Binding-site contacts:
Ligand atom O7 contacts residue HIS276 of chain 1.C at 3.8 Å.
Ligand atom C3 contacts residue ASP130 of chain 1.C at 4.0 Å.
Ligand atom O8 contacts residue MSE183 of chain 1.C at 3.8 Å.
Ligand atom O11 contacts residue HIS276 of chain 1.C at 3.5 Å.
Ligand atom O11 contacts residue ASN308 of chain 1.C at 3.4 Å (h-bond).
Ligand atom O7 contacts residue HIS279 of chain 1.C at 3.3 Å (h-bond).
Ligand atom CM6 contacts residue PHE179 of chain 1.C at 3.5 Å (hydrophobic).
Ligand atom C24 contacts residue MSE183 of chain 1.C at 4.0 Å.
Ligand atom N4 contacts residue LEU324 of chain 1.C at 3.7 Å.
Ligand atom C8 contacts residue MSE183 of chain 1.C at 4.0 Å.
Ligand atom N2 contacts residue ALA182 of chain 1.C at 3.4 Å (h-bond).
Ligand atom O5 contacts residue LEU328 of chain 1.C at 3.3 Å.
Ligand atom C7 contacts residue LEU325 of chain 1.C at 4.0 Å (hydrophobic).
Ligand atom O7 contacts residue LEU325 of chain 1.C at 3.9 Å.
Ligand atom N12 contacts residue VAL186 of chain 1.C at 3.5 Å.
Ligand atom O11 contacts residue GLU190 of chain 1.C at 4.1 Å.
Ligand atom C10 contacts residue MSE183 of chain 1.C at 3.6 Å.
Ligand atom CM6 contacts residue ASP280 of chain 1.C at 3.9 Å.
Ligand atom C24 contacts residue SAH1 of chain 1.K at 3.4 Å.
Ligand atom C11 contacts residue VAL186 of chain 1.C at 4.0 Å (hydrophobic).
Ligand atom C6 contacts residue PHE179 of chain 1.C at 3.7 Å (hydrophobic).
Ligand atom C3 contacts residue PHE133 of chain 1.C at 3.7 Å (hydrophobic).
Ligand atom O5 contacts residue LEU324 of chain 1.C at 4.0 Å.
Ligand atom C24 contacts residue HIS279 of chain 1.C at 3.7 Å.
Ligand atom O24 contacts residue VAL321 of chain 1.C at 4.0 Å.
Ligand atom O8 contacts residue HIS276 of chain 1.C at 3.8 Å.
Ligand atom C2 contacts residue ALA182 of chain 1.C at 3.8 Å (hydrophobic).
Ligand atom O8 contacts residue HIS279 of chain 1.C at 2.8 Å (h-bond).
Ligand atom C24 contacts residue HIS276 of chain 1.C at 2.9 Å.
Ligand atom O7 contacts residue ASP280 of chain 1.C at 2.6 Å (salt-bridge).
Ligand atom N2 contacts residue MSE183 of chain 1.C at 3.8 Å.
Ligand atom O10 contacts residue MSE183 of chain 1.C at 4.1 Å.
Ligand atom C25 contacts residue VAL321 of chain 1.C at 3.8 Å (hydrophobic).
Ligand atom O5 contacts residue PHE133 of chain 1.C at 3.6 Å.
Ligand atom C7 contacts residue HIS279 of chain 1.C at 3.8 Å.
Ligand atom C2 contacts residue ASP130 of chain 1.C at 3.8 Å.
Ligand atom C7 contacts residue ASP280 of chain 1.C at 3.6 Å.
Ligand atom C5 contacts residue PHE179 of chain 1.C at 4.1 Å (hydrophobic).
Ligand atom C24 contacts residue ASP280 of chain 1.C at 3.1 Å.
Ligand atom C8 contacts residue HIS279 of chain 1.C at 3.6 Å.

This protein binds this small molecule.
Small molecule (SMILES): COC1=C(C)C(=O)C2=C(C1=O)[C@@H](COC(N)=O)[C@@]1(OC)[C@H]3N[C@H]3CN21

Sequence of chain 1.C:
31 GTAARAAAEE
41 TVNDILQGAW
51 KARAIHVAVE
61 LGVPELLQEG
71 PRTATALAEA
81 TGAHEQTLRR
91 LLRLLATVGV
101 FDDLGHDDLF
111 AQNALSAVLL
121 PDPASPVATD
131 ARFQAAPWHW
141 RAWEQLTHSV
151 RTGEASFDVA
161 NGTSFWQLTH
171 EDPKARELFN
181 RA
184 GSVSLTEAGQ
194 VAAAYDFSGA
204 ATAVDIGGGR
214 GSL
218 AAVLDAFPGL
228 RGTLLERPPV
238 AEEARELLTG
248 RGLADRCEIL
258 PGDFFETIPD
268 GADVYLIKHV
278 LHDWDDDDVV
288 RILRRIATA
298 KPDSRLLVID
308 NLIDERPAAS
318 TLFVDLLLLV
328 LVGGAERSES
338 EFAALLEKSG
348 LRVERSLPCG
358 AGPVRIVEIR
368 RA